Binding-site contacts:
Ligand atom O5 contacts residue ASN244 of chain 2.A at 2.4 Å (h-bond).
Ligand atom C5 contacts residue TRP150 of chain 2.A at 3.6 Å (hydrophobic).
Ligand atom C1 contacts residue ASN244 of chain 2.A at 1.4 Å.
Ligand atom O7 contacts residue ASN244 of chain 2.A at 3.6 Å.
Ligand atom C7 contacts residue VAL242 of chain 2.A at 3.7 Å (hydrophobic).
Ligand atom C2 contacts residue ASN244 of chain 2.A at 2.5 Å.
Ligand atom O7 contacts residue VAL242 of chain 2.A at 3.6 Å.
Ligand atom N2 contacts residue ASN244 of chain 2.A at 3.0 Å (h-bond).
Ligand atom C1 contacts residue TRP150 of chain 2.A at 4.1 Å (hydrophobic).
Ligand atom C4 contacts residue ASN244 of chain 2.A at 4.3 Å.
Ligand atom C5 contacts residue ASN244 of chain 2.A at 3.7 Å.
Ligand atom C3 contacts residue ASN244 of chain 2.A at 3.9 Å.
Ligand atom C8 contacts residue VAL242 of chain 2.A at 3.4 Å (hydrophobic).
Ligand atom C7 contacts residue ASN244 of chain 2.A at 3.7 Å.
Ligand atom O5 contacts residue TRP150 of chain 2.A at 4.0 Å.
Ligand atom O4 contacts residue TRP150 of chain 2.A at 4.3 Å.
Ligand atom C6 contacts residue TRP150 of chain 2.A at 3.6 Å (hydrophobic).

Sequence of chain 2.A:
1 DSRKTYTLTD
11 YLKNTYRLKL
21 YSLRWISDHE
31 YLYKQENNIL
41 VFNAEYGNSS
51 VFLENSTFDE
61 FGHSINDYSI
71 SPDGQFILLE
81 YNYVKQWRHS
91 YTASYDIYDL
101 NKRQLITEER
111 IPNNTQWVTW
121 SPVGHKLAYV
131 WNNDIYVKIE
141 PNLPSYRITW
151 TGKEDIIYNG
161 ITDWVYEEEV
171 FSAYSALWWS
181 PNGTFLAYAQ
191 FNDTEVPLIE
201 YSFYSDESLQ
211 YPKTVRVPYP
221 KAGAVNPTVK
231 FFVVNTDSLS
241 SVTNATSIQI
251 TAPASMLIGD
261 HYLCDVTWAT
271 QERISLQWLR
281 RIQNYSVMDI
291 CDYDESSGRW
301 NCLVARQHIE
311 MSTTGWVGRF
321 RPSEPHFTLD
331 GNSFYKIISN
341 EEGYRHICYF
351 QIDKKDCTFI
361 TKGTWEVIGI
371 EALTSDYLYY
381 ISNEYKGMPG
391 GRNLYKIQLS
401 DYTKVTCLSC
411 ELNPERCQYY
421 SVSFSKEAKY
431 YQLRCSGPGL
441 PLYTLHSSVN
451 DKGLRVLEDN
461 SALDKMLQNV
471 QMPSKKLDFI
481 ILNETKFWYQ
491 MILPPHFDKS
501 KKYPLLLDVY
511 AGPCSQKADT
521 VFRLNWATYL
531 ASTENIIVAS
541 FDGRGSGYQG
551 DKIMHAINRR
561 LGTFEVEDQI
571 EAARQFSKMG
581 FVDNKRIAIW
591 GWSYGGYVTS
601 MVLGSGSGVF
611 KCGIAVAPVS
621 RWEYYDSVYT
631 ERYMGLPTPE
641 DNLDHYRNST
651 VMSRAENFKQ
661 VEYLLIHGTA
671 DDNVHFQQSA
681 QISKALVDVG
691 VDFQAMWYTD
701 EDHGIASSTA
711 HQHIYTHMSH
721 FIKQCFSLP

The small molecule below binds the protein below.
Small molecule (SMILES): CC(=O)N[C@@H]1[C@@H](O)[C@H](O)[C@@H](CO)O[C@H]1O